Binding-site contacts:
Ligand atom O4 contacts residue PRO115 of chain 1.P at 4.2 Å.
Ligand atom O4 contacts residue SER259 of chain 1.P at 3.1 Å (h-bond).
Ligand atom C2 contacts residue TRP257 of chain 1.P at 3.8 Å (hydrophobic).
Ligand atom C40 contacts residue CDL1 of chain 1.XF at 3.5 Å.
Ligand atom C1 contacts residue TRP257 of chain 1.P at 3.4 Å (hydrophobic).
Ligand atom O7 contacts residue TRP257 of chain 1.P at 3.4 Å (h-bond).
Ligand atom C3 contacts residue TRP257 of chain 1.P at 3.5 Å (hydrophobic).
Ligand atom C25 contacts residue TRP256 of chain 1.P at 4.3 Å (hydrophobic).
Ligand atom C6 contacts residue TRP257 of chain 1.P at 4.4 Å (hydrophobic).
Ligand atom C8 contacts residue SER259 of chain 1.P at 4.2 Å.
Ligand atom C3 contacts residue TRP256 of chain 1.P at 4.0 Å (hydrophobic).
Ligand atom O5 contacts residue TRP256 of chain 1.P at 3.5 Å (h-bond).
Ligand atom C6 contacts residue TRP256 of chain 1.P at 4.2 Å (hydrophobic).
Ligand atom C57 contacts residue TRP256 of chain 1.P at 4.2 Å (hydrophobic).
Ligand atom O7 contacts residue SER259 of chain 1.P at 3.5 Å (h-bond).
Ligand atom C19 contacts residue VAL252 of chain 1.P at 4.2 Å (hydrophobic).
Ligand atom O2 contacts residue PRO115 of chain 1.P at 4.0 Å.
Ligand atom O49 contacts residue TRP257 of chain 1.P at 4.1 Å.
Ligand atom C7 contacts residue SER259 of chain 1.P at 3.0 Å.
Ligand atom C19 contacts residue TRP256 of chain 1.P at 3.8 Å (hydrophobic).
Ligand atom O2 contacts residue TRP114 of chain 1.P at 2.8 Å (h-bond).
Ligand atom C5 contacts residue SER259 of chain 1.P at 3.9 Å.
Ligand atom C34 contacts residue CDL1 of chain 1.XF at 3.4 Å.
Ligand atom C22 contacts residue TRP256 of chain 1.P at 3.4 Å (hydrophobic).
Ligand atom O61 contacts residue TRP256 of chain 1.P at 4.0 Å.
Ligand atom C18 contacts residue TRP256 of chain 1.P at 3.6 Å (hydrophobic).
Ligand atom O7 contacts residue TRP256 of chain 1.P at 4.3 Å.
Ligand atom O2 contacts residue SER259 of chain 1.P at 4.3 Å.
Ligand atom O6 contacts residue TRP114 of chain 1.P at 3.5 Å (h-bond).
Ligand atom O16 contacts residue TRP257 of chain 1.P at 3.8 Å.
Ligand atom C8 contacts residue TRP114 of chain 1.P at 4.1 Å (hydrophobic).
Ligand atom C10 contacts residue SER259 of chain 1.P at 4.1 Å.
Ligand atom C37 contacts residue CDL1 of chain 1.XF at 3.3 Å.
Ligand atom O3 contacts residue SER259 of chain 1.P at 4.3 Å.
Ligand atom C57 contacts residue SER259 of chain 1.P at 4.4 Å.
Ligand atom O16 contacts residue TRP256 of chain 1.P at 3.7 Å.
Ligand atom C25 contacts residue VAL252 of chain 1.P at 3.7 Å (hydrophobic).
Ligand atom C31 contacts residue CDL1 of chain 1.XF at 4.3 Å.
Ligand atom O55 contacts residue TRP257 of chain 1.P at 3.3 Å.
Ligand atom C22 contacts residue VAL252 of chain 1.P at 4.3 Å (hydrophobic).

The small molecule below binds the protein below.
Small molecule (SMILES): CCCCCCCCCCO[C@@H]1O[C@H](CO)[C@@H](O[C@H]2O[C@H](CO)[C@@H](O)[C@H](O)[C@H]2O)[C@H](O)[C@H]1O

Sequence of chain 1.P:
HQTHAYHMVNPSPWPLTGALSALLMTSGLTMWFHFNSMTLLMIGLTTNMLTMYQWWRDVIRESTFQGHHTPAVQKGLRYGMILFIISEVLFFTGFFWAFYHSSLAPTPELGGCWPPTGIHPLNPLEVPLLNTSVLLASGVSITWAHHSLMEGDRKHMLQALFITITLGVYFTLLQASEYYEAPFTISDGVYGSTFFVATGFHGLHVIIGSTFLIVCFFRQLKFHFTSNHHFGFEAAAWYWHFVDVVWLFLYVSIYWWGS